The protein below binds the small molecule below.
Small molecule (SMILES): C[Si](C)(C)c1ccc(C[C@H](N)C(=O)O)cc1

Sequence of chain 2.B:
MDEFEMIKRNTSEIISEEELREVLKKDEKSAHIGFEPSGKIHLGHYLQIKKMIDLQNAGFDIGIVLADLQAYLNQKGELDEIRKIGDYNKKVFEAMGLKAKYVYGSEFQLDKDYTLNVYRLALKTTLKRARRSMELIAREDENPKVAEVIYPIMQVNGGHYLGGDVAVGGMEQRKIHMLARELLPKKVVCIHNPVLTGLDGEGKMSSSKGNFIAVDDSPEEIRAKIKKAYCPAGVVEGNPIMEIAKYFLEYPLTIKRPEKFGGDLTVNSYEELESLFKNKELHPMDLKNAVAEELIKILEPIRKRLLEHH

Binding-site contacts:
Ligand atom C2 contacts residue GLN70 of chain 2.B at 4.0 Å.
Ligand atom CG contacts residue GLN155 of chain 2.B at 3.8 Å.
Ligand atom CA contacts residue GLN173 of chain 2.B at 3.6 Å.
Ligand atom C3 contacts residue GLY34 of chain 2.B at 3.5 Å.
Ligand atom C3 contacts residue VAL65 of chain 2.B at 3.6 Å (hydrophobic).
Ligand atom C1 contacts residue GLN155 of chain 2.B at 3.6 Å.
Ligand atom N contacts residue TYR151 of chain 2.B at 2.8 Å (h-bond).
Ligand atom CZ contacts residue GLN155 of chain 2.B at 3.6 Å.
Ligand atom CD1 contacts residue GLN70 of chain 2.B at 3.4 Å.
Ligand atom CD2 contacts residue GLY34 of chain 2.B at 3.3 Å.
Ligand atom C contacts residue GLU36 of chain 2.B at 3.8 Å.
Ligand atom CB contacts residue GLY34 of chain 2.B at 3.6 Å.
Ligand atom CD2 contacts residue GLN155 of chain 2.B at 3.4 Å.
Ligand atom CB contacts residue GLU36 of chain 2.B at 3.8 Å.
Ligand atom CE1 contacts residue GLN70 of chain 2.B at 3.2 Å.
Ligand atom CG contacts residue GLY34 of chain 2.B at 3.5 Å.
Ligand atom CE1 contacts residue GLY34 of chain 2.B at 3.6 Å.
Ligand atom CZ contacts residue GLY34 of chain 2.B at 3.5 Å.
Ligand atom CB contacts residue PHE35 of chain 2.B at 4.0 Å (hydrophobic).
Ligand atom C1 contacts residue GLY159 of chain 2.B at 3.9 Å.
Ligand atom O contacts residue ILE137 of chain 2.B at 3.9 Å.
Ligand atom CE2 contacts residue GLY34 of chain 2.B at 3.2 Å.
Ligand atom CD1 contacts residue GLN155 of chain 2.B at 4.0 Å.
Ligand atom CA contacts residue TYR151 of chain 2.B at 3.6 Å (hydrophobic).
Ligand atom O contacts residue TYR151 of chain 2.B at 3.3 Å (h-bond).
Ligand atom CD1 contacts residue ALA67 of chain 2.B at 3.5 Å (hydrophobic).
Ligand atom C contacts residue TYR151 of chain 2.B at 3.7 Å (hydrophobic).
Ligand atom OXT contacts residue GLU36 of chain 2.B at 3.1 Å (salt-bridge).
Ligand atom C3 contacts residue HIS32 of chain 2.B at 3.5 Å.
Ligand atom C3 contacts residue ILE33 of chain 2.B at 3.5 Å (hydrophobic).
Ligand atom OXT contacts residue PHE35 of chain 2.B at 3.9 Å.
Ligand atom CB contacts residue TYR151 of chain 2.B at 3.8 Å (hydrophobic).
Ligand atom C2 contacts residue GLN155 of chain 2.B at 3.7 Å.
Ligand atom CE1 contacts residue GLN155 of chain 2.B at 3.8 Å.
Ligand atom CD1 contacts residue GLY34 of chain 2.B at 3.6 Å.
Ligand atom C2 contacts residue GLY158 of chain 2.B at 3.7 Å.
Ligand atom N contacts residue GLN155 of chain 2.B at 3.4 Å (h-bond).
Ligand atom N contacts residue GLN173 of chain 2.B at 3.1 Å (h-bond).
Ligand atom O contacts residue GLU36 of chain 2.B at 3.0 Å (salt-bridge).
Ligand atom CE2 contacts residue GLN155 of chain 2.B at 3.3 Å.